Sequence of chain 1.D:
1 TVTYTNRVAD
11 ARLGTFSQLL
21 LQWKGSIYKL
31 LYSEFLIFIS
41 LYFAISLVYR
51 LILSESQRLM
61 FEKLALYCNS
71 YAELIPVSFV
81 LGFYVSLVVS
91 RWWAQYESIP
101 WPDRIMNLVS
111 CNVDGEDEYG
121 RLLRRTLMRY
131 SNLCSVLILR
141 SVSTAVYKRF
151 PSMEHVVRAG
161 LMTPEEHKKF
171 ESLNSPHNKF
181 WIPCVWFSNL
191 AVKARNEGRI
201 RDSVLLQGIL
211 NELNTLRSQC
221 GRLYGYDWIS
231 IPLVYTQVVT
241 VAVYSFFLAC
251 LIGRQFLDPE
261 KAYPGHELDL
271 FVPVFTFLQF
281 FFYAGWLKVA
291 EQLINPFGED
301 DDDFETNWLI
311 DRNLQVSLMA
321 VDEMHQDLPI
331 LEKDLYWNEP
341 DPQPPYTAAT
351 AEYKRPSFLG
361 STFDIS

A small-molecule ligand and the protein it binds are described below.
Small molecule (SMILES): OC[C@H]1O[C@H](O[C@H]2[C@H](O)[C@@H](O)[C@H](OCC(CCCCC3CCCCC3)(CCCCC3CCCCC3)CO[C@@H]3O[C@H](CO)[C@@H](O[C@H]4O[C@H](CO)[C@@H](O)[C@H](O)[C@H]4O)[C@H](O)[C@H]3O)O[C@@H]2CO)[C@H](O)[C@@H](O)[C@@H]1O

Binding-site contacts:
Ligand atom C65 contacts residue LEU20 of chain 1.D at 4.3 Å (hydrophobic).
Ligand atom C61 contacts residue LEU21 of chain 1.D at 4.0 Å (hydrophobic).
Ligand atom C60 contacts residue GLN18 of chain 1.D at 3.9 Å.
Ligand atom O49 contacts residue LYS55 of chain 1.O at 4.0 Å.
Ligand atom C38 contacts residue GLN18 of chain 1.D at 4.2 Å.
Ligand atom O58 contacts residue GLN18 of chain 1.D at 3.8 Å.
Ligand atom C35 contacts residue ILE37 of chain 1.E at 4.3 Å (hydrophobic).
Ligand atom O23 contacts residue LEU21 of chain 1.D at 4.2 Å.
Ligand atom C64 contacts residue SER17 of chain 1.D at 4.2 Å.
Ligand atom C57 contacts residue GLY14 of chain 1.D at 3.7 Å.
Ligand atom C62 contacts residue SER17 of chain 1.D at 4.1 Å.
Ligand atom O54 contacts residue ASP10 of chain 1.D at 2.6 Å (salt-bridge).
Ligand atom C61 contacts residue SER17 of chain 1.D at 4.2 Å.
Ligand atom C53 contacts residue ASP10 of chain 1.D at 3.7 Å.
Ligand atom O37 contacts residue GLY14 of chain 1.D at 3.8 Å.
Ligand atom O37 contacts residue GLN18 of chain 1.D at 4.4 Å.
Ligand atom C56 contacts residue GLY14 of chain 1.D at 4.3 Å.
Ligand atom C57 contacts residue ARG12 of chain 1.D at 4.0 Å.
Ligand atom O21 contacts residue GLN18 of chain 1.D at 3.6 Å.
Ligand atom O59 contacts residue GLN18 of chain 1.D at 3.6 Å.
Ligand atom C57 contacts residue THR15 of chain 1.D at 3.7 Å.
Ligand atom C32 contacts residue TYR244 of chain 1.E at 3.8 Å (hydrophobic).
Ligand atom C31 contacts residue TYR244 of chain 1.E at 4.3 Å (hydrophobic).
Ligand atom O58 contacts residue ARG12 of chain 1.D at 3.6 Å.
Ligand atom C60 contacts residue SER17 of chain 1.D at 4.3 Å.
Ligand atom C29 contacts residue LEU13 of chain 1.D at 4.3 Å (hydrophobic).
Ligand atom C61 contacts residue GLN18 of chain 1.D at 4.0 Å.
Ligand atom C56 contacts residue GLN18 of chain 1.D at 3.7 Å.
Ligand atom C65 contacts residue LEU21 of chain 1.D at 3.9 Å (hydrophobic).
Ligand atom C34 contacts residue ILE37 of chain 1.E at 4.2 Å (hydrophobic).
Ligand atom O59 contacts residue GLY14 of chain 1.D at 3.6 Å (h-bond).
Ligand atom O58 contacts residue GLY14 of chain 1.D at 3.9 Å.
Ligand atom O58 contacts residue THR15 of chain 1.D at 3.5 Å (h-bond).
Ligand atom O49 contacts residue GLU57 of chain 1.O at 3.2 Å (salt-bridge).
Ligand atom C63 contacts residue LEU21 of chain 1.D at 4.1 Å (hydrophobic).
Ligand atom C31 contacts residue SER17 of chain 1.D at 4.0 Å.
Ligand atom C20 contacts residue LEU21 of chain 1.D at 4.2 Å (hydrophobic).
Ligand atom C57 contacts residue GLN18 of chain 1.D at 4.2 Å.
Ligand atom C33 contacts residue ILE37 of chain 1.E at 4.2 Å (hydrophobic).
Ligand atom O51 contacts residue ARG7 of chain 1.D at 3.6 Å.

Sequence of chain 1.O:
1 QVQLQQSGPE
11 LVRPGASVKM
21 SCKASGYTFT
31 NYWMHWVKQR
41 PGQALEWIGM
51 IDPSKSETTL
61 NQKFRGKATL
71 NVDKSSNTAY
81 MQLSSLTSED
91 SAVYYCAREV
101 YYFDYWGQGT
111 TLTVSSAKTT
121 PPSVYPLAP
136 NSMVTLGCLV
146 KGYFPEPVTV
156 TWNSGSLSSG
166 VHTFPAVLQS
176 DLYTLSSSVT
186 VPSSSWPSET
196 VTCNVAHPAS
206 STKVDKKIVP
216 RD

Sequence of chain 1.E:
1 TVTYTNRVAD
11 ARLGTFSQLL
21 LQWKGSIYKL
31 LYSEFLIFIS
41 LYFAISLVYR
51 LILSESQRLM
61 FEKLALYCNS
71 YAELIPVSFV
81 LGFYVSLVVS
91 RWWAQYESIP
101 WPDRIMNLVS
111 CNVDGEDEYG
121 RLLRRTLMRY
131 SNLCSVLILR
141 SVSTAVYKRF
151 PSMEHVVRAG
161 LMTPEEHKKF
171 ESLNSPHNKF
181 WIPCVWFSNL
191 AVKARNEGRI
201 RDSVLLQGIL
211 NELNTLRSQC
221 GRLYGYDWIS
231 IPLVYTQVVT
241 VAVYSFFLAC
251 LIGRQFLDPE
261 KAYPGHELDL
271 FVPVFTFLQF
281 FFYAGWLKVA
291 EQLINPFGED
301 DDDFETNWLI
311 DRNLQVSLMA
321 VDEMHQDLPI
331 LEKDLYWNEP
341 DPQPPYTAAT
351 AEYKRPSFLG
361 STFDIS